Sequence of chain 1.A:
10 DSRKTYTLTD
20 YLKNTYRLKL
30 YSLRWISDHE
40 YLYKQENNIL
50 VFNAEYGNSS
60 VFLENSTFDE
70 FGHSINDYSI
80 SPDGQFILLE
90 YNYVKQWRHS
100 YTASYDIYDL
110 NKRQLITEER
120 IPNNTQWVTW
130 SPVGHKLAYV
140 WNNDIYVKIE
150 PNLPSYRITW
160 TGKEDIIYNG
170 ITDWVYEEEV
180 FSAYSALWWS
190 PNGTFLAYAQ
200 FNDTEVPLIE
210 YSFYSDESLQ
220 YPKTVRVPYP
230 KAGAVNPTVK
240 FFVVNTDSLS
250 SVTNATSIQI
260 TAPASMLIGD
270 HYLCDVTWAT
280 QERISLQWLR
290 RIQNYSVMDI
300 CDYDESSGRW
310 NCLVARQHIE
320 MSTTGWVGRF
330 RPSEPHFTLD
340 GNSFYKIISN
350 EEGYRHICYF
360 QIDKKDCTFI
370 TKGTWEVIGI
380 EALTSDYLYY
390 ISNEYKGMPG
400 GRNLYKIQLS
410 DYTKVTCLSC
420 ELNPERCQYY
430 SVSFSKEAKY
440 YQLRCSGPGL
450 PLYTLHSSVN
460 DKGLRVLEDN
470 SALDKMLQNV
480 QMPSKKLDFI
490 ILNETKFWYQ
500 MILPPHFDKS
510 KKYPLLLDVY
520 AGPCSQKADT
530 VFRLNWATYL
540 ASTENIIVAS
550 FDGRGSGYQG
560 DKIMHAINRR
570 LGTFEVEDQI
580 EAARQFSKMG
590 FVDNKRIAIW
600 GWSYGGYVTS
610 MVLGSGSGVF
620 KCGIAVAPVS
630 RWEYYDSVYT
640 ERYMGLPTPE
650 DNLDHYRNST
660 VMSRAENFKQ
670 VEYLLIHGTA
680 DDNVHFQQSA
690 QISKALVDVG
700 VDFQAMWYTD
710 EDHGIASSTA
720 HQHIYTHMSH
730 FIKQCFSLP

This protein binds this small molecule.
Small molecule (SMILES): CC(=O)N[C@H]1[C@H](O[C@H]2[C@H](O)[C@@H](NC(C)=O)CO[C@@H]2CO[C@H]2O[C@@H](C)[C@@H](O)[C@@H](O)[C@@H]2O)O[C@H](CO)[C@@H](O)[C@@H]1O

Binding-site contacts:
Ligand atom O7 contacts residue SER59 of chain 1.A at 2.8 Å (h-bond).
Ligand atom C2 contacts residue ASN57 of chain 1.A at 2.4 Å.
Ligand atom C8 contacts residue ASN57 of chain 1.A at 4.2 Å.
Ligand atom C2 contacts residue TYR55 of chain 1.A at 4.0 Å (hydrophobic).
Ligand atom C8 contacts residue PHE51 of chain 1.A at 4.3 Å (hydrophobic).
Ligand atom C8 contacts residue SER59 of chain 1.A at 4.2 Å.
Ligand atom C1 contacts residue ASN57 of chain 1.A at 1.4 Å.
Ligand atom O7 contacts residue SER58 of chain 1.A at 3.5 Å.
Ligand atom O7 contacts residue ASN57 of chain 1.A at 3.2 Å (h-bond).
Ligand atom C8 contacts residue SER58 of chain 1.A at 4.3 Å.
Ligand atom C4 contacts residue ASN57 of chain 1.A at 4.2 Å.
Ligand atom C8 contacts residue VAL50 of chain 1.A at 3.5 Å (hydrophobic).
Ligand atom O5 contacts residue ASN57 of chain 1.A at 2.3 Å (h-bond).
Ligand atom C3 contacts residue ASN57 of chain 1.A at 3.8 Å.
Ligand atom O2 contacts residue TYR55 of chain 1.A at 4.2 Å.
Ligand atom C8 contacts residue ASN52 of chain 1.A at 4.0 Å.
Ligand atom C7 contacts residue ASN57 of chain 1.A at 3.3 Å.
Ligand atom O6 contacts residue ASN57 of chain 1.A at 4.5 Å.
Ligand atom C7 contacts residue SER58 of chain 1.A at 4.3 Å.
Ligand atom N2 contacts residue ASN57 of chain 1.A at 3.0 Å (h-bond).
Ligand atom N2 contacts residue GLU39 of chain 1.A at 4.3 Å.
Ligand atom C7 contacts residue GLU39 of chain 1.A at 4.4 Å.
Ligand atom O3 contacts residue TYR55 of chain 1.A at 3.8 Å.
Ligand atom N2 contacts residue ASN52 of chain 1.A at 4.0 Å.
Ligand atom O4 contacts residue TYR55 of chain 1.A at 3.6 Å.
Ligand atom C5 contacts residue ASN57 of chain 1.A at 3.6 Å.
Ligand atom C7 contacts residue SER59 of chain 1.A at 3.7 Å.
Ligand atom C1 contacts residue ASN52 of chain 1.A at 4.3 Å.
Ligand atom C8 contacts residue GLU39 of chain 1.A at 3.5 Å.